Sequence of chain 1.QA:
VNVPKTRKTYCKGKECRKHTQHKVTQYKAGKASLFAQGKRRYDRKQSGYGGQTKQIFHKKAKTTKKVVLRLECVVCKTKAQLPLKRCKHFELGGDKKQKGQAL

The protein below binds the small molecule below.
Small molecule (SMILES): CC(=O)O[C@@H]1[C@@H](O)[C@H](O[C@H]2[C@H](OC(=O)[C@H]3CC[C@@H]4[C@H](C3)O[C@@]3(C[C@H](OC(=O)/C=C/c5ccccc5)[C@H](C)CO3)[C@]43CO3)O[C@H](C)[C@@H](O)[C@@H]2OC(C)=O)O[C@H](C)[C@H]1O

Binding-site contacts:
Ligand atom O11 contacts residue TYR43 of chain 1.QA at 3.9 Å.
Ligand atom C35 contacts residue ILE57 of chain 1.QA at 3.6 Å (hydrophobic).
Ligand atom C26 contacts residue TYR43 of chain 1.QA at 3.8 Å (hydrophobic).
Ligand atom C35 contacts residue PHE58 of chain 1.QA at 4.1 Å (hydrophobic).
Ligand atom C34 contacts residue ILE57 of chain 1.QA at 4.1 Å (hydrophobic).
Ligand atom O7 contacts residue TYR43 of chain 1.QA at 4.1 Å.
Ligand atom O6 contacts residue TYR43 of chain 1.QA at 4.4 Å.
Ligand atom O2 contacts residue PHE58 of chain 1.QA at 4.0 Å.
Ligand atom C37 contacts residue PHE58 of chain 1.QA at 3.3 Å (hydrophobic).
Ligand atom C24 contacts residue TYR43 of chain 1.QA at 3.7 Å (hydrophobic).
Ligand atom O8 contacts residue LYS40 of chain 1.QA at 4.0 Å.
Ligand atom O5 contacts residue TYR43 of chain 1.QA at 3.9 Å.
Ligand atom C29 contacts residue LYS40 of chain 1.QA at 4.3 Å.
Ligand atom C36 contacts residue PHE58 of chain 1.QA at 4.3 Å (hydrophobic).
Ligand atom O14 contacts residue ILE57 of chain 1.QA at 3.6 Å.
Ligand atom C27 contacts residue TYR43 of chain 1.QA at 4.1 Å (hydrophobic).
Ligand atom O13 contacts residue ILE57 of chain 1.QA at 4.0 Å.
Ligand atom O5 contacts residue LYS55 of chain 1.QA at 3.9 Å.
Ligand atom C37 contacts residue ILE57 of chain 1.QA at 4.1 Å (hydrophobic).
Ligand atom O8 contacts residue TYR43 of chain 1.QA at 4.0 Å.
Ligand atom C28 contacts residue TYR43 of chain 1.QA at 3.5 Å (hydrophobic).
Ligand atom O12 contacts residue GLN56 of chain 1.QA at 4.3 Å.
Ligand atom C37 contacts residue GLN56 of chain 1.QA at 4.2 Å.
Ligand atom C33 contacts residue ILE57 of chain 1.QA at 4.5 Å (hydrophobic).
Ligand atom C29 contacts residue TYR43 of chain 1.QA at 4.4 Å (hydrophobic).
Ligand atom C23 contacts residue LYS55 of chain 1.QA at 4.4 Å.
Ligand atom C25 contacts residue TYR43 of chain 1.QA at 4.2 Å (hydrophobic).
Ligand atom O13 contacts residue PHE58 of chain 1.QA at 3.8 Å.